A protein and the small-molecule ligand that binds it are described below.
Small molecule (SMILES): O=C(Cc1ccccc1)Nc1cccc(-c2nc3sccn3c2-c2ccnc(Nc3ccc(N4CCOCC4)cc3)n2)c1

Sequence of chain 1.B:
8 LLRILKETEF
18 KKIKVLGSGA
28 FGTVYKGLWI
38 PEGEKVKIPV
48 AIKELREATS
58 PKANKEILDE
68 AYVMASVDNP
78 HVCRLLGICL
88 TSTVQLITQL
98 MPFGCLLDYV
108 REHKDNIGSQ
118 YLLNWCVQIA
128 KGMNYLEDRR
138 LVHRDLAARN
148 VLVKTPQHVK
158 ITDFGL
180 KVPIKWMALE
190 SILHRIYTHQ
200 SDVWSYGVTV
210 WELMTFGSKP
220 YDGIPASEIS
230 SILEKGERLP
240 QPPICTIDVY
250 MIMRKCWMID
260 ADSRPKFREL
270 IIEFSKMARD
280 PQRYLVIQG

Binding-site contacts:
Ligand atom C7 contacts residue PHE161 of chain 1.B at 3.5 Å (hydrophobic).
Ligand atom N40 contacts residue THR159 of chain 1.B at 2.9 Å (h-bond).
Ligand atom O41 contacts residue LEU82 of chain 1.B at 3.2 Å.
Ligand atom C1 contacts residue MET71 of chain 1.B at 3.1 Å (hydrophobic).
Ligand atom C11 contacts residue GLY101 of chain 1.B at 3.1 Å.
Ligand atom C14 contacts residue THR159 of chain 1.B at 3.5 Å.
Ligand atom C19 contacts residue GLY101 of chain 1.B at 3.4 Å.
Ligand atom C8 contacts residue GLY101 of chain 1.B at 3.3 Å.
Ligand atom N34 contacts residue ALA48 of chain 1.B at 3.4 Å.
Ligand atom C11 contacts residue MET98 of chain 1.B at 3.0 Å (hydrophobic).
Ligand atom C1 contacts residue PHE161 of chain 1.B at 3.5 Å (hydrophobic).
Ligand atom C3 contacts residue PHE161 of chain 1.B at 3.5 Å (hydrophobic).
Ligand atom C9 contacts residue GLY101 of chain 1.B at 3.6 Å.
Ligand atom C10 contacts residue THR95 of chain 1.B at 3.0 Å.
Ligand atom C33 contacts residue THR159 of chain 1.B at 3.6 Å.
Ligand atom C17 contacts residue THR159 of chain 1.B at 3.6 Å.
Ligand atom C4 contacts residue THR95 of chain 1.B at 3.2 Å.
Ligand atom N37 contacts residue LEU149 of chain 1.B at 3.5 Å.
Ligand atom C11 contacts residue PHE100 of chain 1.B at 3.6 Å (hydrophobic).
Ligand atom C13 contacts residue ALA48 of chain 1.B at 3.4 Å (hydrophobic).
Ligand atom C19 contacts residue MET98 of chain 1.B at 3.3 Å (hydrophobic).
Ligand atom C30 contacts residue LEU23 of chain 1.B at 3.2 Å (hydrophobic).
Ligand atom N36 contacts residue LYS50 of chain 1.B at 2.8 Å (salt-bridge).
Ligand atom C11 contacts residue PRO99 of chain 1.B at 3.6 Å (hydrophobic).
Ligand atom C8 contacts residue PHE100 of chain 1.B at 3.6 Å (hydrophobic).
Ligand atom C3 contacts residue MET71 of chain 1.B at 3.5 Å (hydrophobic).
Ligand atom C4 contacts residue LYS50 of chain 1.B at 3.6 Å.
Ligand atom C15 contacts residue ALA48 of chain 1.B at 2.9 Å (hydrophobic).
Ligand atom C12 contacts residue GLY101 of chain 1.B at 3.6 Å.
Ligand atom C22 contacts residue LYS50 of chain 1.B at 3.7 Å.
Ligand atom C15 contacts residue GLN96 of chain 1.B at 3.3 Å.
Ligand atom N34 contacts residue MET98 of chain 1.B at 3.1 Å (h-bond).
Ligand atom C25 contacts residue LEU149 of chain 1.B at 3.6 Å (hydrophobic).
Ligand atom C14 contacts residue LYS50 of chain 1.B at 3.5 Å.
Ligand atom C33 contacts residue CYS80 of chain 1.B at 3.3 Å (hydrophobic).
Ligand atom N39 contacts residue MET98 of chain 1.B at 2.6 Å (h-bond).
Ligand atom C20 contacts residue THR95 of chain 1.B at 3.6 Å.
Ligand atom O41 contacts residue THR95 of chain 1.B at 3.6 Å.
Ligand atom C24 contacts residue MET98 of chain 1.B at 3.6 Å (hydrophobic).
Ligand atom C6 contacts residue THR159 of chain 1.B at 3.6 Å.